A protein and the small-molecule ligand that binds it are described below.
Small molecule (SMILES): CC(=O)N[C@@H]1[C@@H](O)[C@H](O)[C@@H](CO)O[C@H]1O

Sequence of chain 2.B:
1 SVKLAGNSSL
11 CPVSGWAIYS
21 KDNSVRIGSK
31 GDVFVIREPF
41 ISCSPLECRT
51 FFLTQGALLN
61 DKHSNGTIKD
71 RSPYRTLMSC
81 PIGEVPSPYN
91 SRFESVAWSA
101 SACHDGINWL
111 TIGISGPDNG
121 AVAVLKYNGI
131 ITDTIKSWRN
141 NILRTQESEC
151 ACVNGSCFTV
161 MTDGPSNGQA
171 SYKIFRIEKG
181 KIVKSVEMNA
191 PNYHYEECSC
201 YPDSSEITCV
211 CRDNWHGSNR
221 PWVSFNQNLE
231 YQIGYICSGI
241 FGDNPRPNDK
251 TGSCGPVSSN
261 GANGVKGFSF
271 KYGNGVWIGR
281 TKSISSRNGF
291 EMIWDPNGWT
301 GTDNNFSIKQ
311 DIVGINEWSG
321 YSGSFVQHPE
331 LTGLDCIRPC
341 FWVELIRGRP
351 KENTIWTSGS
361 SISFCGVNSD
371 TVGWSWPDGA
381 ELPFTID

Binding-site contacts:
Ligand atom C8 contacts residue ILE355 of chain 2.B at 4.3 Å (hydrophobic).
Ligand atom O5 contacts residue ASN65 of chain 2.B at 2.4 Å (h-bond).
Ligand atom C8 contacts residue ASN65 of chain 2.B at 4.4 Å.
Ligand atom C4 contacts residue ASN65 of chain 2.B at 4.1 Å.
Ligand atom N2 contacts residue ASN65 of chain 2.B at 2.8 Å (h-bond).
Ligand atom C5 contacts residue ASN65 of chain 2.B at 3.6 Å.
Ligand atom C3 contacts residue ASN65 of chain 2.B at 3.7 Å.
Ligand atom C2 contacts residue ASN65 of chain 2.B at 2.3 Å.
Ligand atom O7 contacts residue ASN65 of chain 2.B at 3.3 Å (h-bond).
Ligand atom C1 contacts residue ASN65 of chain 2.B at 1.4 Å.
Ligand atom C7 contacts residue ASN65 of chain 2.B at 3.2 Å.